This protein binds this small molecule.
Small molecule (SMILES): NCCc1c[nH]c2ccc(O)cc12

Sequence of chain 1.D:
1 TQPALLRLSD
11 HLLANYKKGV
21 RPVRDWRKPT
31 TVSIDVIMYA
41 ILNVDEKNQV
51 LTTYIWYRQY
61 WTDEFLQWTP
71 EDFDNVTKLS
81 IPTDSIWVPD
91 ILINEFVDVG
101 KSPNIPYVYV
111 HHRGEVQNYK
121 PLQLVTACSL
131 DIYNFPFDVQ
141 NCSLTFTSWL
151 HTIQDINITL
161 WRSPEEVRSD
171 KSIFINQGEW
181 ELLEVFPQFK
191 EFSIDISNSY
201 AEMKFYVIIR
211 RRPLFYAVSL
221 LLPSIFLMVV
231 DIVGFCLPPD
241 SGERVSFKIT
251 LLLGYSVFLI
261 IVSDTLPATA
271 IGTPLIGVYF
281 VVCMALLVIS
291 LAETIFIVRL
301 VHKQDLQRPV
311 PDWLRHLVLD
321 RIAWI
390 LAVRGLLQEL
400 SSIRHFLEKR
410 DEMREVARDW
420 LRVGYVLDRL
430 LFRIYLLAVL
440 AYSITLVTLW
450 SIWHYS

Sequence of chain 1.E:
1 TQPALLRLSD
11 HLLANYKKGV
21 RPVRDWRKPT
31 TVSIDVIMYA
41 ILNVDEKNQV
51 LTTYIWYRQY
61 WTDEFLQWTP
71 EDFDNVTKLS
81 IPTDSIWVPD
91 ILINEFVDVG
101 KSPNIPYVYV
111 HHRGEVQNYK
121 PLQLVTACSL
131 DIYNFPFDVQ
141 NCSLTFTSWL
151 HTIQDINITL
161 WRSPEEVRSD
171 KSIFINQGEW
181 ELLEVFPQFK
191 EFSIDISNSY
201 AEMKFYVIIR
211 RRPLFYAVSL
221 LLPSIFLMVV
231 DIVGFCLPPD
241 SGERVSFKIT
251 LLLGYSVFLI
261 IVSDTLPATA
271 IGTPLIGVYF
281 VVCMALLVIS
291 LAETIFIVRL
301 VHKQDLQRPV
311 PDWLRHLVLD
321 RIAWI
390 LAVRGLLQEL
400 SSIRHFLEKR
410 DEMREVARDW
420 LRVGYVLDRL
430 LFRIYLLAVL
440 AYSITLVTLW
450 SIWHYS

Binding-site contacts:
Ligand atom CZ3 contacts residue TYR57 of chain 1.D at 4.1 Å (hydrophobic).
Ligand atom CZ3 contacts residue TYR119 of chain 1.D at 4.4 Å (hydrophobic).
Ligand atom CG contacts residue PHE192 of chain 1.E at 4.1 Å (hydrophobic).
Ligand atom CD2 contacts residue TRP56 of chain 1.D at 3.9 Å (hydrophobic).
Ligand atom NZ contacts residue TYR200 of chain 1.E at 3.4 Å.
Ligand atom CH2 contacts residue TYR119 of chain 1.D at 4.4 Å (hydrophobic).
Ligand atom CB contacts residue TYR200 of chain 1.E at 4.4 Å (hydrophobic).
Ligand atom OH contacts residue TRP149 of chain 1.E at 3.7 Å.
Ligand atom OH contacts residue ARG58 of chain 1.D at 3.9 Å.
Ligand atom CZ2 contacts residue ARG58 of chain 1.D at 4.0 Å.
Ligand atom NE1 contacts residue ILE194 of chain 1.E at 3.8 Å.
Ligand atom CB contacts residue TRP149 of chain 1.E at 3.8 Å (hydrophobic).
Ligand atom CG contacts residue TYR200 of chain 1.E at 3.9 Å (hydrophobic).
Ligand atom CA contacts residue TYR200 of chain 1.E at 3.6 Å (hydrophobic).
Ligand atom OH contacts residue TRP56 of chain 1.D at 4.4 Å.
Ligand atom NE1 contacts residue TYR200 of chain 1.E at 3.6 Å.
Ligand atom OH contacts residue TYR119 of chain 1.D at 4.0 Å.
Ligand atom OH contacts residue TYR57 of chain 1.D at 2.7 Å (h-bond).
Ligand atom NZ contacts residue PHE192 of chain 1.E at 3.5 Å.
Ligand atom CA contacts residue TRP149 of chain 1.E at 3.8 Å (hydrophobic).
Ligand atom CB contacts residue PHE192 of chain 1.E at 4.2 Å (hydrophobic).
Ligand atom CD1 contacts residue TRP56 of chain 1.D at 4.1 Å (hydrophobic).
Ligand atom CE2 contacts residue TYR200 of chain 1.E at 4.0 Å (hydrophobic).
Ligand atom NE1 contacts residue PHE192 of chain 1.E at 4.3 Å.
Ligand atom CD1 contacts residue PHE192 of chain 1.E at 3.5 Å (hydrophobic).
Ligand atom CA contacts residue SER148 of chain 1.E at 3.8 Å.
Ligand atom CH2 contacts residue ARG58 of chain 1.D at 3.7 Å.
Ligand atom CE3 contacts residue TRP56 of chain 1.D at 4.0 Å (hydrophobic).
Ligand atom CE3 contacts residue TRP149 of chain 1.E at 3.6 Å (hydrophobic).
Ligand atom NZ contacts residue THR147 of chain 1.E at 3.8 Å.
Ligand atom CD1 contacts residue ILE194 of chain 1.E at 4.2 Å (hydrophobic).
Ligand atom NZ contacts residue SER148 of chain 1.E at 4.0 Å.
Ligand atom CZ3 contacts residue TRP149 of chain 1.E at 4.1 Å (hydrophobic).
Ligand atom CD2 contacts residue TYR200 of chain 1.E at 4.3 Å (hydrophobic).
Ligand atom CD1 contacts residue TYR200 of chain 1.E at 3.4 Å (hydrophobic).
Ligand atom CG contacts residue TRP56 of chain 1.D at 3.6 Å (hydrophobic).
Ligand atom CB contacts residue TRP56 of chain 1.D at 3.6 Å (hydrophobic).
Ligand atom OH contacts residue LYS120 of chain 1.D at 4.5 Å.